Binding-site contacts:
Ligand atom N2 contacts residue ASN279 of chain 1.B at 2.9 Å (h-bond).
Ligand atom O7 contacts residue ASN279 of chain 1.B at 4.3 Å.
Ligand atom O6 contacts residue LYS555 of chain 1.A at 4.4 Å.
Ligand atom C8 contacts residue ASN277 of chain 1.B at 4.5 Å.
Ligand atom C4 contacts residue ASN279 of chain 1.B at 4.2 Å.
Ligand atom C5 contacts residue ASN279 of chain 1.B at 3.7 Å.
Ligand atom O7 contacts residue ASN277 of chain 1.B at 4.4 Å.
Ligand atom C3 contacts residue ASN279 of chain 1.B at 3.8 Å.
Ligand atom C2 contacts residue ASN279 of chain 1.B at 2.5 Å.
Ligand atom C1 contacts residue ASN279 of chain 1.B at 1.4 Å.
Ligand atom O5 contacts residue ASN279 of chain 1.B at 2.4 Å (h-bond).
Ligand atom C8 contacts residue GLU278 of chain 1.B at 3.8 Å.
Ligand atom C7 contacts residue ASN277 of chain 1.B at 4.4 Å.
Ligand atom C7 contacts residue ASN279 of chain 1.B at 3.8 Å.

A protein and the small-molecule ligand that binds it are described below.
Small molecule (SMILES): CC(=O)N[C@@H]1[C@@H](O)[C@H](O)[C@@H](CO)O[C@H]1O

Sequence of chain 1.A:
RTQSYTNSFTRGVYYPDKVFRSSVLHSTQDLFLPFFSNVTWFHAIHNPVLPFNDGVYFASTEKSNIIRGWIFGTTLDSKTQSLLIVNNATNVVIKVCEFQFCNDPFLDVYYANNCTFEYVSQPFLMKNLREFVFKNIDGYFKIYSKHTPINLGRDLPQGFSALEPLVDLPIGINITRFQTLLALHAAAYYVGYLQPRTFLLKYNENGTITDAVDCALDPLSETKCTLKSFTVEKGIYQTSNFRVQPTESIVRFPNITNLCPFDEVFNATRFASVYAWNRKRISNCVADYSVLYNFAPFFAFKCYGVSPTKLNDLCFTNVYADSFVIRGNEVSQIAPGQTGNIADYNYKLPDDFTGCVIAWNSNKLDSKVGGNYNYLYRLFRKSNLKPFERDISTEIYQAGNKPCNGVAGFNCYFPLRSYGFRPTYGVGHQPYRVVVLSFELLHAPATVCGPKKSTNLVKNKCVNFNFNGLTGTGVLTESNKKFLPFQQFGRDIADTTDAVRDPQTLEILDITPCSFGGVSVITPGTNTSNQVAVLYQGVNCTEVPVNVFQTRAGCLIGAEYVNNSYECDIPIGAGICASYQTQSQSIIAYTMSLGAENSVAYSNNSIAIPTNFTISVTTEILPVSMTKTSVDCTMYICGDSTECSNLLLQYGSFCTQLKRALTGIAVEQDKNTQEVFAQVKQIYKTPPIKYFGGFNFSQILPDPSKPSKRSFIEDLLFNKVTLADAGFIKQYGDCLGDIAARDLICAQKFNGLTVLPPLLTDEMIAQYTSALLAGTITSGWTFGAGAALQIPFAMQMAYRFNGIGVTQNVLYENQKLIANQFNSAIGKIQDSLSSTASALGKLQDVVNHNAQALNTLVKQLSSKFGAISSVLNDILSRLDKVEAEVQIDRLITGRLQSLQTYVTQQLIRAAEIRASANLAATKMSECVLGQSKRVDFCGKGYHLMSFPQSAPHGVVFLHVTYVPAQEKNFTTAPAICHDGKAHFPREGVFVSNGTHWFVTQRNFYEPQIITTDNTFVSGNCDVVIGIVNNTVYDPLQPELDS

Sequence of chain 1.B:
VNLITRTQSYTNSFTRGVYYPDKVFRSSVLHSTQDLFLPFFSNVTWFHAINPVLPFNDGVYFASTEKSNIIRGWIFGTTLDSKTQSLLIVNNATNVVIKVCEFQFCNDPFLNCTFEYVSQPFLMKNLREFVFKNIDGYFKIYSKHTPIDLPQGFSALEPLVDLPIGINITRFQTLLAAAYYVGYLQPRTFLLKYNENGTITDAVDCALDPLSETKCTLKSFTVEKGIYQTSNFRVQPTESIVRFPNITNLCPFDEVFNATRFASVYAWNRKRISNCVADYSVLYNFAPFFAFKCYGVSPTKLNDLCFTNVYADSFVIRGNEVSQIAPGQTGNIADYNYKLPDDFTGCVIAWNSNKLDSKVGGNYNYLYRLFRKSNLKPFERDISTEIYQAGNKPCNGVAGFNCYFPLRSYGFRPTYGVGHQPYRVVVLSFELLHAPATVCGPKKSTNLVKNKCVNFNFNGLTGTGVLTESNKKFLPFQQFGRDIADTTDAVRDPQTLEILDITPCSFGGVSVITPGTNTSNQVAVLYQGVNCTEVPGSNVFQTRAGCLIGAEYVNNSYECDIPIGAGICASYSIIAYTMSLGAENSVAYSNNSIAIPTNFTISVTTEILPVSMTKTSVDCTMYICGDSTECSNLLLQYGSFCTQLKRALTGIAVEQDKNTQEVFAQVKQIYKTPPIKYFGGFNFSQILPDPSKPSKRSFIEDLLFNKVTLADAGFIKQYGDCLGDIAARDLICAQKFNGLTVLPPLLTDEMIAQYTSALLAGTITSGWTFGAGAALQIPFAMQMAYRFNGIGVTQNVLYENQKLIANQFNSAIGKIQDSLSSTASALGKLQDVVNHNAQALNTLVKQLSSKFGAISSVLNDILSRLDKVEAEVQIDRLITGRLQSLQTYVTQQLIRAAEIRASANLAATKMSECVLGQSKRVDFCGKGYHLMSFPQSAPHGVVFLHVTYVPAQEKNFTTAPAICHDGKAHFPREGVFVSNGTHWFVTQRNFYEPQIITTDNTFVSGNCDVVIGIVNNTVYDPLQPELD